Binding-site contacts:
Ligand atom CL contacts residue GLY341 of chain 1.G at 3.2 Å.
Ligand atom C20 contacts residue PRO51 of chain 1.G at 3.9 Å (hydrophobic).
Ligand atom O4 contacts residue THR149 of chain 1.E at 3.4 Å (h-bond).
Ligand atom C18 contacts residue TYR342 of chain 1.G at 3.7 Å (hydrophobic).
Ligand atom C8 contacts residue IMP1 of chain 1.Y at 3.4 Å.
Ligand atom C13 contacts residue GLU313 of chain 1.E at 3.6 Å.
Ligand atom C7 contacts residue IMP1 of chain 1.Y at 3.6 Å.
Ligand atom C10 contacts residue GLU313 of chain 1.E at 3.6 Å.
Ligand atom O2 contacts residue ALA150 of chain 1.E at 3.5 Å.
Ligand atom O4 contacts residue HIS151 of chain 1.E at 2.8 Å (h-bond).
Ligand atom C22 contacts residue ALA150 of chain 1.E at 3.5 Å (hydrophobic).
Ligand atom C7 contacts residue ALA150 of chain 1.E at 3.8 Å (hydrophobic).
Ligand atom C29 contacts residue LEU50 of chain 1.G at 3.7 Å (hydrophobic).
Ligand atom C8 contacts residue GLU313 of chain 1.E at 3.8 Å.
Ligand atom C19 contacts residue PRO51 of chain 1.G at 3.6 Å (hydrophobic).
Ligand atom O5 contacts residue SER154 of chain 1.E at 3.6 Å.
Ligand atom C27 contacts residue LEU50 of chain 1.G at 3.7 Å (hydrophobic).
Ligand atom C9 contacts residue IMP1 of chain 1.Y at 3.6 Å.
Ligand atom C8 contacts residue TYR342 of chain 1.G at 3.8 Å (hydrophobic).
Ligand atom C13 contacts residue GLY289 of chain 1.E at 3.9 Å.
Ligand atom C17 contacts residue ALA150 of chain 1.E at 3.6 Å (hydrophobic).
Ligand atom C20 contacts residue HIS151 of chain 1.E at 3.7 Å.
Ligand atom C8 contacts residue THR207 of chain 1.E at 3.7 Å.
Ligand atom O4 contacts residue SER154 of chain 1.E at 3.5 Å.
Ligand atom N3 contacts residue GLU313 of chain 1.E at 3.3 Å (salt-bridge).
Ligand atom C8 contacts residue ALA150 of chain 1.E at 3.5 Å (hydrophobic).
Ligand atom C19 contacts residue ALA338 of chain 1.G at 3.6 Å (hydrophobic).
Ligand atom C6 contacts residue ALA150 of chain 1.E at 3.8 Å (hydrophobic).
Ligand atom O5 contacts residue VAL157 of chain 1.E at 3.8 Å.
Ligand atom C13 contacts residue VAL311 of chain 1.E at 3.6 Å (hydrophobic).
Ligand atom C3 contacts residue MET288 of chain 1.E at 3.7 Å (hydrophobic).
Ligand atom C17 contacts residue GLU313 of chain 1.E at 3.8 Å.
Ligand atom CL contacts residue HIS151 of chain 1.E at 3.5 Å.
Ligand atom C10 contacts residue ALA150 of chain 1.E at 3.6 Å (hydrophobic).
Ligand atom N4 contacts residue GLU313 of chain 1.E at 3.0 Å (salt-bridge).
Ligand atom O4 contacts residue VAL157 of chain 1.E at 3.7 Å.
Ligand atom N4 contacts residue ALA150 of chain 1.E at 3.7 Å.
Ligand atom C24 contacts residue THR149 of chain 1.E at 3.5 Å.
Ligand atom C18 contacts residue GLU313 of chain 1.E at 3.7 Å.
Ligand atom C25 contacts residue THR149 of chain 1.E at 3.1 Å.

Sequence of chain 1.E:
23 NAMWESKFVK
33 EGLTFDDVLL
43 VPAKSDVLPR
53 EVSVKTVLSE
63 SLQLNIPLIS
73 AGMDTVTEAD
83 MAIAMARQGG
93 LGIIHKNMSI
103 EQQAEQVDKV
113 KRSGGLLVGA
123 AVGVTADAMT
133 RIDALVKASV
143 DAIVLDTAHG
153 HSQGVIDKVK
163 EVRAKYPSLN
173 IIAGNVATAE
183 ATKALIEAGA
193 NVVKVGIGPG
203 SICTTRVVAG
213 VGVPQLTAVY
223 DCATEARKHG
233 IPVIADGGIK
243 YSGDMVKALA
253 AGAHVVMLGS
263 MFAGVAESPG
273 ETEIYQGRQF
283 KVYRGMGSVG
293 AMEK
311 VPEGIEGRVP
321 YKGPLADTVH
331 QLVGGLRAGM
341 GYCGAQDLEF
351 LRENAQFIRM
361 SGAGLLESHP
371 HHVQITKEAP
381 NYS

Sequence of chain 1.G:
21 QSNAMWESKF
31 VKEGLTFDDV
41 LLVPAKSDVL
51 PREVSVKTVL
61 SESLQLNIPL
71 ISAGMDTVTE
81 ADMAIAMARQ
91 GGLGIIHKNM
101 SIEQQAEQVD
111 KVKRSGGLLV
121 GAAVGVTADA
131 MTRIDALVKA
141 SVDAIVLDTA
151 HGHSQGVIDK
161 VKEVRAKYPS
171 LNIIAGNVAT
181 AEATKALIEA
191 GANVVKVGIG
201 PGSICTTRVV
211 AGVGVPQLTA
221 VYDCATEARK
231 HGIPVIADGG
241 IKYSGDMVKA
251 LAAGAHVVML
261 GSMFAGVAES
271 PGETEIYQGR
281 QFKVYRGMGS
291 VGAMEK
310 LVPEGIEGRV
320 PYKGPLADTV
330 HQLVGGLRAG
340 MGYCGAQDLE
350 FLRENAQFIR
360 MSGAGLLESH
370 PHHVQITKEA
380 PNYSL

This small molecule binds to this protein.
Small molecule (SMILES): C=C(C)c1cccc(C(C)(C)NC(=O)Nc2ccc(Cl)c(N[C@@H]3OC[C@@H](O)[C@@H](O)[C@@H]3O)c2)c1